Sequence of chain 8.A:
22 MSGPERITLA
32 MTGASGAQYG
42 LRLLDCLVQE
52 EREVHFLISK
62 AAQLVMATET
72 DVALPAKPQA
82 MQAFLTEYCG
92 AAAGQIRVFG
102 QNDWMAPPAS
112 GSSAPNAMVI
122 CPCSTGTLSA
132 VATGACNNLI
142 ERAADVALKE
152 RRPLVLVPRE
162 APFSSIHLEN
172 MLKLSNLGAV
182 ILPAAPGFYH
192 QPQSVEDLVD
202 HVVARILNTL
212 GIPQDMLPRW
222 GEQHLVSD

The small molecule below binds the protein below.
Small molecule (SMILES): CC(C)=CCOP(=O)(O)O

Binding-site contacts:
Ligand atom OAC contacts residue GLU161 of chain 6.A at 2.5 Å (salt-bridge).
Ligand atom OAC contacts residue ARG160 of chain 6.A at 3.5 Å (salt-bridge).
Ligand atom CAB contacts residue TYR190 of chain 8.A at 3.7 Å (hydrophobic).
Ligand atom PAJ contacts residue GLY112 of chain 1.A at 3.9 Å.
Ligand atom CAG contacts residue SER111 of chain 1.A at 3.8 Å.
Ligand atom PAJ contacts residue ARG143 of chain 1.A at 3.8 Å.
Ligand atom OAH contacts residue SER111 of chain 1.A at 2.8 Å (h-bond).
Ligand atom OAE contacts residue ARG206 of chain 8.A at 3.0 Å (salt-bridge).
Ligand atom PAJ contacts residue SER111 of chain 1.A at 3.7 Å.
Ligand atom OAD contacts residue ARG206 of chain 8.A at 2.8 Å (salt-bridge).
Ligand atom CAI contacts residue SER111 of chain 1.A at 3.6 Å.
Ligand atom PAJ contacts residue LYS150 of chain 1.A at 3.7 Å.
Ligand atom PAJ contacts residue TYR190 of chain 8.A at 3.8 Å.
Ligand atom OAH contacts residue TYR190 of chain 8.A at 3.8 Å.
Ligand atom CAB contacts residue SER111 of chain 1.A at 3.8 Å.
Ligand atom CAF contacts residue ALA110 of chain 1.A at 3.6 Å (hydrophobic).
Ligand atom CAA contacts residue FNR1 of chain 6.C at 3.6 Å.
Ligand atom PAJ contacts residue ARG206 of chain 8.A at 3.8 Å.
Ligand atom CAA contacts residue TRP221 of chain 8.A at 3.6 Å (hydrophobic).
Ligand atom PAJ contacts residue GLU161 of chain 6.A at 3.5 Å.
Ligand atom CAF contacts residue SER111 of chain 1.A at 3.7 Å.
Ligand atom OAC contacts residue LYS150 of chain 1.A at 3.8 Å.
Ligand atom OAE contacts residue LYS150 of chain 1.A at 2.7 Å (salt-bridge).
Ligand atom CAI contacts residue FNR1 of chain 6.C at 3.5 Å.
Ligand atom OAE contacts residue SER111 of chain 1.A at 3.6 Å.
Ligand atom CAG contacts residue FNR1 of chain 6.C at 3.2 Å.
Ligand atom CAB contacts residue TRP221 of chain 8.A at 3.6 Å (hydrophobic).
Ligand atom CAF contacts residue FNR1 of chain 6.C at 3.3 Å.
Ligand atom OAE contacts residue GLY112 of chain 1.A at 2.7 Å (h-bond).
Ligand atom CAA contacts residue TRP105 of chain 1.A at 3.3 Å (hydrophobic).
Ligand atom CAB contacts residue FNR1 of chain 6.C at 3.7 Å.
Ligand atom OAH contacts residue ARG143 of chain 1.A at 3.5 Å (salt-bridge).
Ligand atom CAG contacts residue ARG143 of chain 1.A at 3.7 Å.
Ligand atom CAG contacts residue TYR190 of chain 8.A at 3.6 Å (hydrophobic).
Ligand atom CAF contacts residue ARG143 of chain 1.A at 3.7 Å.
Ligand atom OAC contacts residue ARG143 of chain 1.A at 3.0 Å (salt-bridge).
Ligand atom OAD contacts residue ARG160 of chain 6.A at 3.2 Å (salt-bridge).
Ligand atom OAD contacts residue TYR190 of chain 8.A at 2.8 Å (h-bond).
Ligand atom OAH contacts residue GLY112 of chain 1.A at 3.8 Å.
Ligand atom OAE contacts residue GLU161 of chain 6.A at 3.7 Å.

Sequence of chain 6.A:
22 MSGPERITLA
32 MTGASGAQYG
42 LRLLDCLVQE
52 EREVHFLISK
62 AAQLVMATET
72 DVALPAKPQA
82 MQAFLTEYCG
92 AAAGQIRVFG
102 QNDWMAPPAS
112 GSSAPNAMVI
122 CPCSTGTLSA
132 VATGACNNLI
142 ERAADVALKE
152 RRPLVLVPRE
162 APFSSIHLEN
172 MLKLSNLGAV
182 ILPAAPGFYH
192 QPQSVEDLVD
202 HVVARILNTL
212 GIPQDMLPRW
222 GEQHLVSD

Sequence of chain 1.A:
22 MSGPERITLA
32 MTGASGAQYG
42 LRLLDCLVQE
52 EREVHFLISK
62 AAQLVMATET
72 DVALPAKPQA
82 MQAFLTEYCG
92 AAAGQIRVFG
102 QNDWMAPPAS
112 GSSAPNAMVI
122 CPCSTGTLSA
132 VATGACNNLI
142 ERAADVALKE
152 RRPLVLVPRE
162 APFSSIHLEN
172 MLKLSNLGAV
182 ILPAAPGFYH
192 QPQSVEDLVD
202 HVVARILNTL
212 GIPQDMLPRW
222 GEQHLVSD